Binding-site contacts:
Ligand atom C6 contacts residue VAL144 of chain 1.H at 4.3 Å (hydrophobic).
Ligand atom O6 contacts residue ARG162 of chain 1.H at 2.5 Å (salt-bridge).
Ligand atom C1 contacts residue ARG162 of chain 1.H at 4.3 Å.
Ligand atom C5 contacts residue ASN167 of chain 1.H at 3.7 Å.
Ligand atom O7 contacts residue ASN167 of chain 1.H at 3.7 Å.
Ligand atom N2 contacts residue ASN167 of chain 1.H at 2.8 Å (h-bond).
Ligand atom C7 contacts residue ASN167 of chain 1.H at 3.5 Å.
Ligand atom C1 contacts residue ASN167 of chain 1.H at 1.4 Å.
Ligand atom C2 contacts residue ASN167 of chain 1.H at 2.4 Å.
Ligand atom N2 contacts residue THR168 of chain 1.H at 4.4 Å.
Ligand atom C8 contacts residue THR168 of chain 1.H at 3.7 Å.
Ligand atom C7 contacts residue THR168 of chain 1.H at 3.7 Å.
Ligand atom C3 contacts residue ASN167 of chain 1.H at 3.8 Å.
Ligand atom O7 contacts residue THR168 of chain 1.H at 3.8 Å.
Ligand atom O5 contacts residue ASN167 of chain 1.H at 2.4 Å (h-bond).
Ligand atom C5 contacts residue ARG162 of chain 1.H at 3.9 Å.
Ligand atom O6 contacts residue VAL144 of chain 1.H at 4.4 Å.
Ligand atom C8 contacts residue ASN167 of chain 1.H at 4.5 Å.
Ligand atom C4 contacts residue ASN167 of chain 1.H at 4.2 Å.
Ligand atom C6 contacts residue ARG162 of chain 1.H at 3.4 Å.
Ligand atom O5 contacts residue ARG162 of chain 1.H at 3.2 Å (salt-bridge).

The small molecule below binds the protein below.
Small molecule (SMILES): CC(=O)N[C@H]1[C@H](O[C@H]2[C@H](O)[C@@H](NC(C)=O)CO[C@@H]2CO)O[C@H](CO)[C@@H](O)[C@@H]1O

Sequence of chain 1.H:
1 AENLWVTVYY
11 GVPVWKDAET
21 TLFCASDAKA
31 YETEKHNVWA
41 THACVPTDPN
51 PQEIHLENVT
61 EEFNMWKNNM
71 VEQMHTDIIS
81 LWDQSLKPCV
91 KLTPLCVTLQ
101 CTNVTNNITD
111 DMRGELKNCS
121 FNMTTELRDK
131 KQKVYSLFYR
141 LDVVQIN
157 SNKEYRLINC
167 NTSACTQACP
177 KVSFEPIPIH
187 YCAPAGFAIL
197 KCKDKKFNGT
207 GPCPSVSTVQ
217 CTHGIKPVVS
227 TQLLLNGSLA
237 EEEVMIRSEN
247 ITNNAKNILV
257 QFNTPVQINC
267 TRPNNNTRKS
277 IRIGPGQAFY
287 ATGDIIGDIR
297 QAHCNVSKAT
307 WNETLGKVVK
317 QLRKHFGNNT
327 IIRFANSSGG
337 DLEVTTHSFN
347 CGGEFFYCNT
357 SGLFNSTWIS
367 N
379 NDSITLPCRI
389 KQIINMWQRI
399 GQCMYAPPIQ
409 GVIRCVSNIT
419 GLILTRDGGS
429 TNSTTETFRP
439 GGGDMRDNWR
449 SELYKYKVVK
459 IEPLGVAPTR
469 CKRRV